This small molecule binds to this protein.
Small molecule (SMILES): CC(C)O[P](=O)(O)OC[C@@H]1CC[C@H](N)O1.C[C@H]1O[C@@H](n2cnc3c(N)ncnc32)C[C@@H]1O

Sequence of chain 1.C:
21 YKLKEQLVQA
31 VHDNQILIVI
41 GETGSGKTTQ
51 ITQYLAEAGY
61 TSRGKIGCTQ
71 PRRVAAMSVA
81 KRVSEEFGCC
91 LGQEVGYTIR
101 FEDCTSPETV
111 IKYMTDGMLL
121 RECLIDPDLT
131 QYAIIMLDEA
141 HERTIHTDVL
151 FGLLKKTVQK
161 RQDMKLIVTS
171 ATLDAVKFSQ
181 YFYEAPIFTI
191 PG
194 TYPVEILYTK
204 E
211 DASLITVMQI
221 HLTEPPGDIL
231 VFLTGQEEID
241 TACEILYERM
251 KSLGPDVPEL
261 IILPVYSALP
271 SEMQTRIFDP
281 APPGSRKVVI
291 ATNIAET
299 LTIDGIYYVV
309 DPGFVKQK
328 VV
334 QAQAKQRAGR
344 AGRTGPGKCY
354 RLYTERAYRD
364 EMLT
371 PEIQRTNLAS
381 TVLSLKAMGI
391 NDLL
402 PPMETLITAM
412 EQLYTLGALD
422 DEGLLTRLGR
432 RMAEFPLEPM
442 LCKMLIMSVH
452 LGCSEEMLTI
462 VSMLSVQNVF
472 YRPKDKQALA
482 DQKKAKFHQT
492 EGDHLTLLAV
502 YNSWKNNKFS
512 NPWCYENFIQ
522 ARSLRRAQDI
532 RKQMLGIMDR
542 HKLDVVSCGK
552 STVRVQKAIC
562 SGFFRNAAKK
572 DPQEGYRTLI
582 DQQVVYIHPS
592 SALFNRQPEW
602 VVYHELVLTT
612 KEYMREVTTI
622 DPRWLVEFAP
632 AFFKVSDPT

Binding-site contacts:
Ligand atom OP2 contacts residue GLN236 of chain 1.C at 2.8 Å (h-bond).
Ligand atom C2' contacts residue LYS314 of chain 1.C at 4.3 Å.
Ligand atom P contacts residue THR234 of chain 1.C at 4.2 Å.
Ligand atom P contacts residue GLY235 of chain 1.C at 4.0 Å.
Ligand atom C1' contacts residue LYS316 of chain 1.C at 4.4 Å.
Ligand atom P contacts residue LYS314 of chain 1.C at 4.3 Å.
Ligand atom C3' contacts residue LYS314 of chain 1.C at 4.3 Å.
Ligand atom C3' contacts residue GLN236 of chain 1.C at 4.3 Å.
Ligand atom N7 contacts residue LYS316 of chain 1.C at 4.2 Å.
Ligand atom N6 contacts residue GLU606 of chain 1.C at 4.5 Å.
Ligand atom O3' contacts residue GLN236 of chain 1.C at 4.4 Å.
Ligand atom O5' contacts residue LYS314 of chain 1.C at 3.9 Å.
Ligand atom C6 contacts residue LYS316 of chain 1.C at 4.0 Å.
Ligand atom C4' contacts residue PRO71 of chain 1.C at 4.0 Å (hydrophobic).
Ligand atom O4' contacts residue LYS314 of chain 1.C at 3.4 Å (salt-bridge).
Ligand atom OP1 contacts residue THR234 of chain 1.C at 3.6 Å.
Ligand atom OP1 contacts residue GLN236 of chain 1.C at 3.6 Å.
Ligand atom O3' contacts residue PRO71 of chain 1.C at 4.4 Å.
Ligand atom O3' contacts residue THR115 of chain 1.C at 4.3 Å.
Ligand atom N9 contacts residue LYS316 of chain 1.C at 3.4 Å.
Ligand atom P contacts residue GLN236 of chain 1.C at 4.0 Å.
Ligand atom C3' contacts residue PRO71 of chain 1.C at 4.2 Å (hydrophobic).
Ligand atom C5' contacts residue PRO71 of chain 1.C at 3.4 Å (hydrophobic).
Ligand atom N6 contacts residue LYS316 of chain 1.C at 3.8 Å.
Ligand atom C4' contacts residue LYS314 of chain 1.C at 3.7 Å.
Ligand atom C2' contacts residue GLN236 of chain 1.C at 3.6 Å.
Ligand atom O4' contacts residue LYS316 of chain 1.C at 4.3 Å.
Ligand atom O5' contacts residue THR234 of chain 1.C at 3.8 Å.
Ligand atom N9 contacts residue LYS314 of chain 1.C at 4.3 Å.
Ligand atom OP2 contacts residue THR292 of chain 1.C at 4.5 Å.
Ligand atom OP1 contacts residue GLY235 of chain 1.C at 2.9 Å.
Ligand atom OP1 contacts residue LYS314 of chain 1.C at 3.4 Å.
Ligand atom C1' contacts residue LYS314 of chain 1.C at 3.3 Å.
Ligand atom OP2 contacts residue GLY235 of chain 1.C at 4.4 Å.
Ligand atom C5 contacts residue LYS316 of chain 1.C at 4.2 Å.